Sequence of chain 5.S:
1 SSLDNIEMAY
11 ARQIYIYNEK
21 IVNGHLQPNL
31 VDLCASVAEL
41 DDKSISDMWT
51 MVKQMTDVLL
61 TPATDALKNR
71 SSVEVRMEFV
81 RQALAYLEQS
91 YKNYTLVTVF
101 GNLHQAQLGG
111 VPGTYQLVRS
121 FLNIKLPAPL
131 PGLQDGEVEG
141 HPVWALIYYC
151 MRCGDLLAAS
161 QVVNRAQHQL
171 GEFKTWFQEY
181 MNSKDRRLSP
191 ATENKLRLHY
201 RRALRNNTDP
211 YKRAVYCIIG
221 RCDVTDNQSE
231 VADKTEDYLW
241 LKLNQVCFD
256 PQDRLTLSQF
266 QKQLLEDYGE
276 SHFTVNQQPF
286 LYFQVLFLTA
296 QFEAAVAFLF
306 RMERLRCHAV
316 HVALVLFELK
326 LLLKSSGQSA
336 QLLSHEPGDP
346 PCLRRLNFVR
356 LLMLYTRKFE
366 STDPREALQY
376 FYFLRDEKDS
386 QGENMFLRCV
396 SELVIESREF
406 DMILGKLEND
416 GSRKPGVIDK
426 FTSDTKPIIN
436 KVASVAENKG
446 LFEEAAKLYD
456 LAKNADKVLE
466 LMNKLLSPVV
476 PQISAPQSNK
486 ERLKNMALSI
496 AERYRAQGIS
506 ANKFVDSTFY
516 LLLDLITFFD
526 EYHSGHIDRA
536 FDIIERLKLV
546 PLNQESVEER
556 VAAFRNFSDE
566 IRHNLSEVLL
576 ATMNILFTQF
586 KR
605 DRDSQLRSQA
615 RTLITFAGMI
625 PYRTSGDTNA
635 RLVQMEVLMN

The protein below binds the small molecule below.
Small molecule (SMILES): CC[C@H](C)[C@H](NC(=O)[C@H](CO)NC(=O)[C@H](CCCN=C(N)N)NC(=O)[C@@H](NC(=O)[C@@H]1CCCN1C(=O)[C@@H]1CCCN1C(=O)[C@H](C)N)C(C)C)C(=O)N[C@H](C=O)Cc1ccc(O)cc1

Binding-site contacts:
Ligand atom O contacts residue THR235 of chain 5.S at 3.1 Å (h-bond).
Ligand atom CG2 contacts residue PHE278 of chain 5.S at 3.7 Å (hydrophobic).
Ligand atom CB contacts residue HIS277 of chain 5.S at 3.7 Å.
Ligand atom CB contacts residue TYR238 of chain 5.S at 3.6 Å (hydrophobic).
Ligand atom CG1 contacts residue TYR94 of chain 5.S at 3.8 Å (hydrophobic).
Ligand atom O contacts residue LEU286 of chain 5.S at 3.2 Å.
Ligand atom O contacts residue HIS277 of chain 5.S at 3.4 Å.
Ligand atom N contacts residue ASN227 of chain 5.S at 3.0 Å (h-bond).
Ligand atom O contacts residue THR235 of chain 5.S at 3.0 Å (h-bond).
Ligand atom N contacts residue THR235 of chain 5.S at 3.9 Å.
Ligand atom C contacts residue LEU286 of chain 5.S at 3.8 Å (hydrophobic).
Ligand atom CG contacts residue TYR273 of chain 5.S at 3.6 Å (hydrophobic).
Ligand atom CG contacts residue HIS277 of chain 5.S at 3.8 Å.
Ligand atom C contacts residue THR235 of chain 5.S at 3.6 Å.
Ligand atom O contacts residue ASN227 of chain 5.S at 3.6 Å.
Ligand atom C contacts residue ASN281 of chain 5.S at 3.8 Å.
Ligand atom CG contacts residue ASP233 of chain 5.S at 3.0 Å.
Ligand atom CD contacts residue TYR273 of chain 5.S at 3.3 Å (hydrophobic).
Ligand atom CD1 contacts residue TYR94 of chain 5.S at 3.5 Å (hydrophobic).
Ligand atom C contacts residue TYR94 of chain 5.S at 4.0 Å (hydrophobic).
Ligand atom CA contacts residue ASN227 of chain 5.S at 3.7 Å.
Ligand atom CG2 contacts residue HIS277 of chain 5.S at 3.3 Å.
Ligand atom CD contacts residue HIS277 of chain 5.S at 3.9 Å.
Ligand atom O contacts residue LYS234 of chain 5.S at 3.6 Å.
Ligand atom CD1 contacts residue TYR91 of chain 5.S at 3.9 Å (hydrophobic).
Ligand atom CB contacts residue LEU286 of chain 5.S at 3.9 Å (hydrophobic).
Ligand atom CB contacts residue ASP233 of chain 5.S at 3.0 Å.
Ligand atom O contacts residue ASN281 of chain 5.S at 2.6 Å (h-bond).
Ligand atom CG contacts residue LYS234 of chain 5.S at 3.3 Å.
Ligand atom N contacts residue TYR273 of chain 5.S at 3.9 Å.
Ligand atom C contacts residue THR235 of chain 5.S at 3.6 Å.
Ligand atom C contacts residue THR235 of chain 5.S at 3.6 Å.
Ligand atom CG2 contacts residue LEU286 of chain 5.S at 3.7 Å (hydrophobic).
Ligand atom C contacts residue ASN227 of chain 5.S at 3.5 Å.
Ligand atom CA contacts residue THR235 of chain 5.S at 3.6 Å.
Ligand atom N contacts residue THR235 of chain 5.S at 3.5 Å (h-bond).
Ligand atom CG2 contacts residue ASN281 of chain 5.S at 3.6 Å.
Ligand atom CG1 contacts residue VAL280 of chain 5.S at 4.0 Å (hydrophobic).
Ligand atom O contacts residue TYR94 of chain 5.S at 2.9 Å.
Ligand atom CG2 contacts residue GLU236 of chain 5.S at 3.3 Å.